A protein and the small-molecule ligand that binds it are described below.
Small molecule (SMILES): CC(=O)N[C@H]1[C@H](O[C@H]2[C@H](O)[C@@H](NC(C)=O)CO[C@@H]2CO[C@@H]2O[C@@H](C)[C@@H](O)[C@@H](O)[C@@H]2O)O[C@H](CO)[C@@H](O)[C@@H]1O

Binding-site contacts:
Ligand atom C2 contacts residue ASN70 of chain 1.C at 2.5 Å.
Ligand atom O5 contacts residue ASN70 of chain 1.C at 2.3 Å (h-bond).
Ligand atom C1 contacts residue ARG74 of chain 1.C at 4.5 Å.
Ligand atom C4 contacts residue ARG74 of chain 1.C at 4.3 Å.
Ligand atom N2 contacts residue ASN70 of chain 1.C at 3.2 Å (h-bond).
Ligand atom O4 contacts residue ARG74 of chain 1.C at 3.6 Å (salt-bridge).
Ligand atom C5 contacts residue ARG74 of chain 1.C at 3.8 Å.
Ligand atom O7 contacts residue ASN70 of chain 1.C at 3.8 Å.
Ligand atom N2 contacts residue LEU361 of chain 1.C at 4.4 Å.
Ligand atom C6 contacts residue ARG74 of chain 1.C at 3.2 Å.
Ligand atom C5 contacts residue ASN70 of chain 1.C at 3.6 Å.
Ligand atom C6 contacts residue ASN71 of chain 1.C at 3.5 Å.
Ligand atom O5 contacts residue ASN71 of chain 1.C at 3.1 Å (h-bond).
Ligand atom C1 contacts residue ASN71 of chain 1.C at 3.6 Å.
Ligand atom C7 contacts residue LEU361 of chain 1.C at 4.1 Å (hydrophobic).
Ligand atom C8 contacts residue LEU361 of chain 1.C at 3.7 Å (hydrophobic).
Ligand atom C7 contacts residue ASN70 of chain 1.C at 3.8 Å.
Ligand atom C5 contacts residue ASN71 of chain 1.C at 3.6 Å.
Ligand atom C6 contacts residue ASN71 of chain 1.C at 3.4 Å.
Ligand atom C4 contacts residue ASN70 of chain 1.C at 4.2 Å.
Ligand atom O5 contacts residue ARG74 of chain 1.C at 3.4 Å (salt-bridge).
Ligand atom C3 contacts residue ASN70 of chain 1.C at 3.8 Å.
Ligand atom O5 contacts residue ASN71 of chain 1.C at 2.8 Å (h-bond).
Ligand atom C5 contacts residue ASN71 of chain 1.C at 3.3 Å.
Ligand atom C1 contacts residue ASN70 of chain 1.C at 1.4 Å.
Ligand atom O6 contacts residue ASN71 of chain 1.C at 3.2 Å (h-bond).
Ligand atom C1 contacts residue ASN71 of chain 1.C at 3.6 Å.

Sequence of chain 1.C:
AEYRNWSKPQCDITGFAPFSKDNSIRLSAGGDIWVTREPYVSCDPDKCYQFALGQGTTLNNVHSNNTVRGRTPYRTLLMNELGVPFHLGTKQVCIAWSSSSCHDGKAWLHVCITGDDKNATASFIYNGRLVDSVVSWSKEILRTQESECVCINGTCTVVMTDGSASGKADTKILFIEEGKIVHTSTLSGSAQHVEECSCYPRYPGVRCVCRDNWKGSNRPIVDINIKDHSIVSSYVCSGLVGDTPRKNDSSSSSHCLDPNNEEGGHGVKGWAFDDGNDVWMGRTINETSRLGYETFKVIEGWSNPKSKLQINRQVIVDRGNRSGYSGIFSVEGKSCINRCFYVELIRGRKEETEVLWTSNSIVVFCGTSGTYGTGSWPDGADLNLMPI